Sequence of chain 1.A:
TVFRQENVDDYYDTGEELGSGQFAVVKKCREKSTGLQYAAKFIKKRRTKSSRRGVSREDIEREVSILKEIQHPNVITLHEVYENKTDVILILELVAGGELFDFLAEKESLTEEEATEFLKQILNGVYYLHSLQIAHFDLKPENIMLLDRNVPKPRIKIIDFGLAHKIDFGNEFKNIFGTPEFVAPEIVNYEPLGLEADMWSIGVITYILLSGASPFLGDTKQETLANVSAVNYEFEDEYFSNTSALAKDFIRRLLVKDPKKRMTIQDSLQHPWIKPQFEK

A protein and the small-molecule ligand that binds it are described below.
Small molecule (SMILES): c1ccc2cnncc2c1

Binding-site contacts:
Ligand atom C4 contacts residue ALA39 of chain 1.A at 3.5 Å (hydrophobic).
Ligand atom C4 contacts residue VAL95 of chain 1.A at 3.6 Å (hydrophobic).
Ligand atom C8 contacts residue VAL26 of chain 1.A at 3.8 Å (hydrophobic).
Ligand atom N3 contacts residue ALA39 of chain 1.A at 3.8 Å.
Ligand atom C8 contacts residue ILE159 of chain 1.A at 3.7 Å (hydrophobic).
Ligand atom C5 contacts residue MET145 of chain 1.A at 3.8 Å (hydrophobic).
Ligand atom N3 contacts residue LEU18 of chain 1.A at 4.4 Å.
Ligand atom N2 contacts residue VAL95 of chain 1.A at 3.5 Å (h-bond).
Ligand atom N2 contacts residue LEU94 of chain 1.A at 4.1 Å.
Ligand atom C4 contacts residue MET145 of chain 1.A at 4.0 Å (hydrophobic).
Ligand atom C10 contacts residue LEU92 of chain 1.A at 4.3 Å (hydrophobic).
Ligand atom C9 contacts residue LEU92 of chain 1.A at 4.2 Å (hydrophobic).
Ligand atom C4 contacts residue LEU94 of chain 1.A at 4.2 Å (hydrophobic).
Ligand atom C10 contacts residue ALA39 of chain 1.A at 4.1 Å (hydrophobic).
Ligand atom N3 contacts residue VAL95 of chain 1.A at 2.9 Å (h-bond).
Ligand atom C1 contacts residue ALA39 of chain 1.A at 4.5 Å (hydrophobic).
Ligand atom C10 contacts residue ILE159 of chain 1.A at 4.3 Å (hydrophobic).
Ligand atom C10 contacts residue GLU93 of chain 1.A at 4.4 Å.
Ligand atom N3 contacts residue MET145 of chain 1.A at 4.0 Å.
Ligand atom C9 contacts residue ILE159 of chain 1.A at 4.0 Å (hydrophobic).
Ligand atom C7 contacts residue MET145 of chain 1.A at 3.9 Å (hydrophobic).
Ligand atom C4 contacts residue ILE76 of chain 1.A at 4.4 Å (hydrophobic).
Ligand atom C5 contacts residue GLU93 of chain 1.A at 4.3 Å.
Ligand atom N3 contacts residue GLU93 of chain 1.A at 3.9 Å.
Ligand atom C6 contacts residue ALA39 of chain 1.A at 4.2 Å (hydrophobic).
Ligand atom N2 contacts residue LEU18 of chain 1.A at 3.7 Å.
Ligand atom C5 contacts residue ALA39 of chain 1.A at 3.7 Å (hydrophobic).
Ligand atom C1 contacts residue MET145 of chain 1.A at 3.4 Å (hydrophobic).
Ligand atom C9 contacts residue VAL26 of chain 1.A at 4.5 Å (hydrophobic).
Ligand atom C7 contacts residue VAL26 of chain 1.A at 3.9 Å (hydrophobic).
Ligand atom C7 contacts residue ILE159 of chain 1.A at 4.2 Å (hydrophobic).
Ligand atom N3 contacts residue LEU94 of chain 1.A at 3.8 Å.
Ligand atom C6 contacts residue VAL26 of chain 1.A at 4.1 Å (hydrophobic).
Ligand atom C4 contacts residue GLU93 of chain 1.A at 3.3 Å.
Ligand atom C1 contacts residue LEU18 of chain 1.A at 3.8 Å (hydrophobic).
Ligand atom N2 contacts residue ALA39 of chain 1.A at 4.2 Å.
Ligand atom C6 contacts residue MET145 of chain 1.A at 3.5 Å (hydrophobic).
Ligand atom N2 contacts residue MET145 of chain 1.A at 3.6 Å.